Binding-site contacts:
Ligand atom C3 contacts residue OXY1 of chain 1.P at 3.8 Å.
Ligand atom N9 contacts residue HIS183 of chain 1.C at 3.4 Å.
Ligand atom C5 contacts residue ILE262 of chain 1.C at 3.7 Å (hydrophobic).
Ligand atom C8A contacts residue GLY178 of chain 1.C at 3.7 Å.
Ligand atom C8A contacts residue ILE262 of chain 1.C at 3.5 Å (hydrophobic).
Ligand atom C6 contacts residue ILE184 of chain 1.C at 3.2 Å (hydrophobic).
Ligand atom C7 contacts residue ILE262 of chain 1.C at 3.1 Å (hydrophobic).
Ligand atom C2 contacts residue GLN282 of chain 1.C at 3.5 Å.
Ligand atom C4B contacts residue ILE262 of chain 1.C at 3.8 Å (hydrophobic).
Ligand atom C3 contacts residue PHE329 of chain 1.C at 3.9 Å (hydrophobic).
Ligand atom C9A contacts residue GLY178 of chain 1.C at 3.9 Å.
Ligand atom C4A contacts residue OXY1 of chain 1.P at 3.3 Å.
Ligand atom C3 contacts residue PHE275 of chain 1.C at 3.5 Å (hydrophobic).
Ligand atom N9 contacts residue OXY1 of chain 1.P at 3.3 Å (h-bond).
Ligand atom N9 contacts residue GLY178 of chain 1.C at 2.9 Å (h-bond).
Ligand atom C6 contacts residue ILE262 of chain 1.C at 3.4 Å (hydrophobic).
Ligand atom C8 contacts residue ASP180 of chain 1.C at 3.8 Å.
Ligand atom C2 contacts residue OXY1 of chain 1.P at 3.5 Å.
Ligand atom C1 contacts residue LEU270 of chain 1.C at 3.5 Å (hydrophobic).
Ligand atom C2 contacts residue ASN330 of chain 1.C at 3.5 Å.
Ligand atom C4 contacts residue PHE275 of chain 1.C at 3.6 Å (hydrophobic).
Ligand atom C8A contacts residue HIS183 of chain 1.C at 3.6 Å.
Ligand atom C8A contacts residue OXY1 of chain 1.P at 3.9 Å.
Ligand atom C5 contacts residue ILE184 of chain 1.C at 3.7 Å (hydrophobic).
Ligand atom C8 contacts residue ILE184 of chain 1.C at 3.7 Å (hydrophobic).
Ligand atom C4 contacts residue PHE329 of chain 1.C at 3.6 Å (hydrophobic).
Ligand atom C7 contacts residue ILE184 of chain 1.C at 3.2 Å (hydrophobic).
Ligand atom C4 contacts residue OXY1 of chain 1.P at 3.7 Å.
Ligand atom C4A contacts residue VAL272 of chain 1.C at 3.8 Å (hydrophobic).
Ligand atom C8 contacts residue ILE262 of chain 1.C at 3.2 Å (hydrophobic).
Ligand atom C6 contacts residue ALA259 of chain 1.C at 3.8 Å (hydrophobic).
Ligand atom C8 contacts residue HIS183 of chain 1.C at 3.6 Å.
Ligand atom C9A contacts residue OXY1 of chain 1.P at 2.9 Å.
Ligand atom C9A contacts residue VAL272 of chain 1.C at 3.7 Å (hydrophobic).
Ligand atom C4 contacts residue VAL272 of chain 1.C at 3.8 Å (hydrophobic).
Ligand atom C4B contacts residue OXY1 of chain 1.P at 3.9 Å.
Ligand atom C1 contacts residue OXY1 of chain 1.P at 2.9 Å.
Ligand atom C5 contacts residue ALA259 of chain 1.C at 3.8 Å (hydrophobic).
Ligand atom C1 contacts residue VAL272 of chain 1.C at 3.8 Å (hydrophobic).
Ligand atom C3 contacts residue GLN282 of chain 1.C at 3.8 Å.

Sequence of chain 1.C:
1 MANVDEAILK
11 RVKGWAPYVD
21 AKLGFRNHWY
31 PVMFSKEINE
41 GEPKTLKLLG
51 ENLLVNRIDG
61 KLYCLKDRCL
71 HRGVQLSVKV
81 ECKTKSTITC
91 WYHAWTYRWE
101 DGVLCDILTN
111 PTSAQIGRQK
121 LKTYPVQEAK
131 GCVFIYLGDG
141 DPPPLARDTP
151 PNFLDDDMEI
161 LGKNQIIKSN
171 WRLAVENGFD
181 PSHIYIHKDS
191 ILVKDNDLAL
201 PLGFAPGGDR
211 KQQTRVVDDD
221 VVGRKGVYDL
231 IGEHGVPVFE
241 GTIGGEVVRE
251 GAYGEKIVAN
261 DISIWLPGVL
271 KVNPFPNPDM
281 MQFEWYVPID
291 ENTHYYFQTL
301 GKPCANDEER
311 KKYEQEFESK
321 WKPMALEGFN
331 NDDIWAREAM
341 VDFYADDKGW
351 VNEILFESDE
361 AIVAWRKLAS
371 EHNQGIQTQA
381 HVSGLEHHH

The small molecule below binds the protein below.
Small molecule (SMILES): c1ccc2c(c1)[nH]c1ccccc12